This protein binds this small molecule.
Small molecule (SMILES): C#Cc1ccc(F)cc1F

Binding-site contacts:
Ligand atom CAJ contacts residue GSH1 of chain 1.D at 4.4 Å.
Ligand atom CAJ contacts residue B121 of chain 1.B at 3.8 Å.
Ligand atom CAD contacts residue GSH1 of chain 1.D at 3.7 Å.
Ligand atom CAF contacts residue GSH1 of chain 1.D at 3.9 Å.
Ligand atom FAE contacts residue B121 of chain 1.B at 3.2 Å.
Ligand atom CAB contacts residue GSH1 of chain 1.D at 3.9 Å.
Ligand atom FAA contacts residue GSH1 of chain 1.D at 3.2 Å.
Ligand atom CAF contacts residue B121 of chain 1.B at 4.3 Å.
Ligand atom CAH contacts residue GSH1 of chain 1.D at 4.0 Å.
Ligand atom CAC contacts residue GSH1 of chain 1.D at 3.8 Å.
Ligand atom CAG contacts residue GSH1 of chain 1.D at 4.0 Å.
Ligand atom CAI contacts residue B121 of chain 1.B at 2.9 Å.